This small molecule binds to this protein.
Small molecule (SMILES): Nc1nc2ncc(CO)nc2c(=O)[nH]1

Binding-site contacts:
Ligand atom N2 contacts residue MET132 of chain 1.A at 3.8 Å.
Ligand atom O4 contacts residue LYS217 of chain 1.A at 3.0 Å (salt-bridge).
Ligand atom N2 contacts residue ASP179 of chain 1.A at 2.8 Å (salt-bridge).
Ligand atom N5 contacts residue ARG251 of chain 1.A at 3.5 Å (salt-bridge).
Ligand atom O6A contacts residue PHE185 of chain 1.A at 3.9 Å.
Ligand atom N5 contacts residue LYS217 of chain 1.A at 2.9 Å (salt-bridge).
Ligand atom C9 contacts residue VAL109 of chain 1.A at 3.8 Å (hydrophobic).
Ligand atom C2 contacts residue ASP179 of chain 1.A at 3.1 Å.
Ligand atom C10 contacts residue ARG251 of chain 1.A at 3.8 Å.
Ligand atom N8 contacts residue VAL109 of chain 1.A at 3.6 Å.
Ligand atom C10 contacts residue LYS217 of chain 1.A at 3.8 Å.
Ligand atom C4 contacts residue MET132 of chain 1.A at 3.6 Å (hydrophobic).
Ligand atom C2 contacts residue PHE211 of chain 1.A at 3.9 Å (hydrophobic).
Ligand atom C4 contacts residue ASP179 of chain 1.A at 3.9 Å.
Ligand atom C2 contacts residue ASN107 of chain 1.A at 3.6 Å.
Ligand atom N2 contacts residue PHE211 of chain 1.A at 3.5 Å.
Ligand atom O4 contacts residue SER213 of chain 1.A at 3.3 Å.
Ligand atom N5 contacts residue PHE185 of chain 1.A at 3.5 Å.
Ligand atom O6A contacts residue LYS217 of chain 1.A at 3.1 Å (salt-bridge).
Ligand atom C2 contacts residue MET132 of chain 1.A at 3.5 Å (hydrophobic).
Ligand atom C9 contacts residue ASN107 of chain 1.A at 3.9 Å.
Ligand atom N2 contacts residue VAL130 of chain 1.A at 3.9 Å.
Ligand atom N3 contacts residue ASP179 of chain 1.A at 2.7 Å (salt-bridge).
Ligand atom N1 contacts residue ASN107 of chain 1.A at 2.9 Å (h-bond).
Ligand atom N1 contacts residue VAL109 of chain 1.A at 3.6 Å.
Ligand atom N3 contacts residue MET132 of chain 1.A at 3.3 Å (h-bond).
Ligand atom O6A contacts residue SO41 of chain 1.F at 3.4 Å (h-bond).
Ligand atom C7 contacts residue ARG251 of chain 1.A at 3.5 Å.
Ligand atom C6 contacts residue PHE185 of chain 1.A at 3.6 Å (hydrophobic).
Ligand atom C6 contacts residue ARG251 of chain 1.A at 3.5 Å.
Ligand atom C4 contacts residue LYS217 of chain 1.A at 3.8 Å.
Ligand atom C6 contacts residue LYS217 of chain 1.A at 3.8 Å.
Ligand atom C4 contacts residue SER213 of chain 1.A at 3.6 Å.
Ligand atom N2 contacts residue ASN107 of chain 1.A at 2.9 Å (h-bond).
Ligand atom N1 contacts residue MET132 of chain 1.A at 4.0 Å.
Ligand atom C6A contacts residue SO41 of chain 1.F at 3.2 Å.
Ligand atom C6A contacts residue LYS217 of chain 1.A at 3.9 Å.
Ligand atom N8 contacts residue ASP88 of chain 1.A at 3.8 Å.
Ligand atom N8 contacts residue ARG251 of chain 1.A at 3.8 Å.
Ligand atom C6A contacts residue PHE185 of chain 1.A at 3.8 Å (hydrophobic).

Sequence of chain 1.A:
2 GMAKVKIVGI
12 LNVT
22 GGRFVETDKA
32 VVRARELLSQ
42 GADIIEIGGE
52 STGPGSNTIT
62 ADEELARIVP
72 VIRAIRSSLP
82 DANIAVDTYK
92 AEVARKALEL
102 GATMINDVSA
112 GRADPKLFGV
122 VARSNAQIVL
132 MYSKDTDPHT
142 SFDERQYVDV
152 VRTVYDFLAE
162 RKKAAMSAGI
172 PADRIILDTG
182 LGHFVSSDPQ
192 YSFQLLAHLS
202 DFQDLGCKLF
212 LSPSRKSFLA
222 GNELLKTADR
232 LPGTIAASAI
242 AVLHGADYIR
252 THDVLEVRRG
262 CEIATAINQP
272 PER